Binding-site contacts:
Ligand atom N2 contacts residue ASN755 of chain 1.E at 3.4 Å (h-bond).
Ligand atom C2 contacts residue ASN755 of chain 1.E at 3.0 Å.
Ligand atom C1 contacts residue ASN755 of chain 1.E at 1.7 Å.
Ligand atom C4 contacts residue ASN755 of chain 1.E at 4.1 Å.
Ligand atom C5 contacts residue ASN755 of chain 1.E at 3.2 Å.
Ligand atom C6 contacts residue PHE754 of chain 1.E at 4.4 Å (hydrophobic).
Ligand atom O6 contacts residue ARG847 of chain 1.E at 3.8 Å.
Ligand atom C6 contacts residue ASN755 of chain 1.E at 4.3 Å.
Ligand atom O5 contacts residue ASN755 of chain 1.E at 2.5 Å (h-bond).
Ligand atom C7 contacts residue ASN755 of chain 1.E at 4.4 Å.
Ligand atom C3 contacts residue ASN755 of chain 1.E at 3.8 Å.
Ligand atom O6 contacts residue PHE754 of chain 1.E at 4.0 Å.

The protein below binds the small molecule below.
Small molecule (SMILES): CC(=O)N[C@@H]1[C@@H](O)[C@H](O)[C@@H](CO)O[C@H]1O

Sequence of chain 1.E:
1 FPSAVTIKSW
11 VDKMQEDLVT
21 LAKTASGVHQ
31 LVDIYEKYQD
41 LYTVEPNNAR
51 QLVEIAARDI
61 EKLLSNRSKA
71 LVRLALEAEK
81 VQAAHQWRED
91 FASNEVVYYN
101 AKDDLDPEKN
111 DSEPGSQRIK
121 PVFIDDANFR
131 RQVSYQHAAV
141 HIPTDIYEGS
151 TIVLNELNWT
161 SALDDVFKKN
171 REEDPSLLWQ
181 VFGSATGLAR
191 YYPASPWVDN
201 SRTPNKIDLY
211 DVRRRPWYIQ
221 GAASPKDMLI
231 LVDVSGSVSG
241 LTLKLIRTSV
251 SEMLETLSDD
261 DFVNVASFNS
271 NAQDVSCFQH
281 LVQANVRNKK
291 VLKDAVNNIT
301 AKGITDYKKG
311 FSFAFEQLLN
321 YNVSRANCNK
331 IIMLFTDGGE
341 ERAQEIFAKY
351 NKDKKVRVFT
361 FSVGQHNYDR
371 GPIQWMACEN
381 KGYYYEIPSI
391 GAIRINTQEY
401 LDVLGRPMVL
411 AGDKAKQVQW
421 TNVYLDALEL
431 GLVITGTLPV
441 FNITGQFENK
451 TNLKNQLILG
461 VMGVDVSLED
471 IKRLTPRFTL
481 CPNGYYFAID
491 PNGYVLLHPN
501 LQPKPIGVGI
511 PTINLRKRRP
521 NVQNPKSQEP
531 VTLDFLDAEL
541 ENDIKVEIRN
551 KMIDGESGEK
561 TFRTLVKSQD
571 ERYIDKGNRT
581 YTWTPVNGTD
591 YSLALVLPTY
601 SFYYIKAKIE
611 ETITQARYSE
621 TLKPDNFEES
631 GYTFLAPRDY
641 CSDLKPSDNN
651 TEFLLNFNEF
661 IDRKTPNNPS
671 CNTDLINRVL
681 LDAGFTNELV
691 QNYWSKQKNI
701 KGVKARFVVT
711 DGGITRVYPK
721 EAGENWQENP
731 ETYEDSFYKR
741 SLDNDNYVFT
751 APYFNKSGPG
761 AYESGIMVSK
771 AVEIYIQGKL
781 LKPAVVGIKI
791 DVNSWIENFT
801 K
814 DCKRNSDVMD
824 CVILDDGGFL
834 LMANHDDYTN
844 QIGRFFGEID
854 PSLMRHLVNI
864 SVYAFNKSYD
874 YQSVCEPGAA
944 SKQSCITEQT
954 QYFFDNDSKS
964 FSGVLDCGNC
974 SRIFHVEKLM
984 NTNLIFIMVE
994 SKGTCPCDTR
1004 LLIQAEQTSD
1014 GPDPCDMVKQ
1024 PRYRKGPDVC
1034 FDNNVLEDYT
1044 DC